A small-molecule ligand and the protein it binds are described below.
Small molecule (SMILES): CC(=O)N[C@@H]1[C@@H](O)[C@H](O)[C@@H](CO)O[C@H]1O

Sequence of chain 1.A:
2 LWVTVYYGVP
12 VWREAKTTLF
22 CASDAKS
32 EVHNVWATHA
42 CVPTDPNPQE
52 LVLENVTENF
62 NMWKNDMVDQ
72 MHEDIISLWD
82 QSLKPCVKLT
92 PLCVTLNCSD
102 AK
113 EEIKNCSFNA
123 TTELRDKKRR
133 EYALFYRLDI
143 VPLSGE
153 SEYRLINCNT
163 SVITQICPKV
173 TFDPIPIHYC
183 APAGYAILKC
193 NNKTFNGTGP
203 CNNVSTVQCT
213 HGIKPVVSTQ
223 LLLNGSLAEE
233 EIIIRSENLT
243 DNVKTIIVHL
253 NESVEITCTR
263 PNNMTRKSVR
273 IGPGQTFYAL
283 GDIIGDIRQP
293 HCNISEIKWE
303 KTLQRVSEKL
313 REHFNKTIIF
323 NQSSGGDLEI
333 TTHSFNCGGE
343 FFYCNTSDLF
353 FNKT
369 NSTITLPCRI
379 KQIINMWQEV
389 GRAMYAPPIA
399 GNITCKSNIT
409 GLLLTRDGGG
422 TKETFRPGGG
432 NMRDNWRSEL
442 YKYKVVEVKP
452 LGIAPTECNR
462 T

Binding-site contacts:
Ligand atom C6 contacts residue ASP350 of chain 1.A at 4.0 Å.
Ligand atom C4 contacts residue ASN347 of chain 1.A at 4.2 Å.
Ligand atom C7 contacts residue ARG377 of chain 1.A at 4.2 Å.
Ligand atom O5 contacts residue ASN347 of chain 1.A at 2.4 Å (h-bond).
Ligand atom C3 contacts residue ASN347 of chain 1.A at 3.8 Å.
Ligand atom C1 contacts residue SER349 of chain 1.A at 4.3 Å.
Ligand atom C1 contacts residue ASN347 of chain 1.A at 1.4 Å.
Ligand atom C8 contacts residue ARG377 of chain 1.A at 4.5 Å.
Ligand atom N2 contacts residue ASN347 of chain 1.A at 2.9 Å (h-bond).
Ligand atom C5 contacts residue ASP350 of chain 1.A at 3.9 Å.
Ligand atom C7 contacts residue ASN347 of chain 1.A at 3.6 Å.
Ligand atom O7 contacts residue ARG377 of chain 1.A at 3.8 Å.
Ligand atom O7 contacts residue ASN347 of chain 1.A at 3.9 Å.
Ligand atom C2 contacts residue ASN347 of chain 1.A at 2.5 Å.
Ligand atom C5 contacts residue ASN347 of chain 1.A at 3.7 Å.
Ligand atom O4 contacts residue ASP350 of chain 1.A at 4.1 Å.
Ligand atom C8 contacts residue ASN347 of chain 1.A at 4.4 Å.